Sequence of chain 50.E:
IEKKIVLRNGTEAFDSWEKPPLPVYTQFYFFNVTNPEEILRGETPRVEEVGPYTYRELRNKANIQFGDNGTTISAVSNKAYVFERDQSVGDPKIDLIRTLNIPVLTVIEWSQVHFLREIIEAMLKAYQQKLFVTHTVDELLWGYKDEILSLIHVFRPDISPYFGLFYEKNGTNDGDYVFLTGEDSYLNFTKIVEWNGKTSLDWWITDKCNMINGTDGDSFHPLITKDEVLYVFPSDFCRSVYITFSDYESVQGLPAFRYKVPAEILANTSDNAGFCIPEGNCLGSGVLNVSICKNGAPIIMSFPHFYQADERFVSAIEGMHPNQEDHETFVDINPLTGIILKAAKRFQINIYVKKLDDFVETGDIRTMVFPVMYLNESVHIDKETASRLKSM

A small-molecule ligand and the protein it binds are described below.
Small molecule (SMILES): CC(=O)N[C@@H]1[C@@H](O)[C@H](O)[C@@H](CO)O[C@H]1O

Binding-site contacts:
Ligand atom C4 contacts residue ASN200 of chain 50.E at 3.8 Å.
Ligand atom C6 contacts residue SER197 of chain 50.E at 4.3 Å.
Ligand atom C2 contacts residue ASN200 of chain 50.E at 2.5 Å.
Ligand atom C6 contacts residue LEU199 of chain 50.E at 4.1 Å (hydrophobic).
Ligand atom O5 contacts residue SER197 of chain 50.E at 4.0 Å.
Ligand atom C7 contacts residue ASN200 of chain 50.E at 3.6 Å.
Ligand atom C7 contacts residue LEU192 of chain 50.E at 3.8 Å (hydrophobic).
Ligand atom C1 contacts residue ASN200 of chain 50.E at 1.4 Å.
Ligand atom N2 contacts residue LEU192 of chain 50.E at 3.5 Å.
Ligand atom C1 contacts residue LEU192 of chain 50.E at 3.9 Å (hydrophobic).
Ligand atom C8 contacts residue LEU192 of chain 50.E at 3.7 Å (hydrophobic).
Ligand atom C5 contacts residue SER197 of chain 50.E at 4.2 Å.
Ligand atom O6 contacts residue ASN200 of chain 50.E at 3.0 Å (h-bond).
Ligand atom C6 contacts residue ASN200 of chain 50.E at 3.3 Å.
Ligand atom O5 contacts residue ASN200 of chain 50.E at 2.5 Å (h-bond).
Ligand atom C2 contacts residue LEU192 of chain 50.E at 4.3 Å (hydrophobic).
Ligand atom C8 contacts residue VAL205 of chain 50.E at 3.7 Å (hydrophobic).
Ligand atom N2 contacts residue ASN200 of chain 50.E at 3.3 Å (h-bond).
Ligand atom O7 contacts residue ASN200 of chain 50.E at 3.3 Å (h-bond).
Ligand atom O7 contacts residue LYS203 of chain 50.E at 4.0 Å.
Ligand atom C3 contacts residue ASN200 of chain 50.E at 3.7 Å.
Ligand atom C5 contacts residue ASN200 of chain 50.E at 3.3 Å.